Sequence of chain 1.A:
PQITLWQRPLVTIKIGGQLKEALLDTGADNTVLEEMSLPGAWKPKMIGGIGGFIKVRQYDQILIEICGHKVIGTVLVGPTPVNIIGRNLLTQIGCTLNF

Binding-site contacts:
Ligand atom C18 contacts residue ASP25 of chain 1.B at 3.6 Å.
Ligand atom O21 contacts residue ASP25 of chain 1.A at 2.7 Å (salt-bridge).
Ligand atom C9 contacts residue GLY48 of chain 1.B at 3.6 Å.
Ligand atom C15 contacts residue ILE50 of chain 1.A at 3.4 Å (hydrophobic).
Ligand atom C19 contacts residue ASP25 of chain 1.B at 3.6 Å.
Ligand atom C15 contacts residue GLY48 of chain 1.B at 3.8 Å.
Ligand atom N7 contacts residue GLY27 of chain 1.B at 3.7 Å.
Ligand atom C33 contacts residue ASP29 of chain 1.A at 3.7 Å.
Ligand atom C14 contacts residue ILE50 of chain 1.A at 3.6 Å (hydrophobic).
Ligand atom C6 contacts residue ILE84 of chain 1.A at 3.7 Å (hydrophobic).
Ligand atom C16 contacts residue VAL32 of chain 1.B at 3.7 Å (hydrophobic).
Ligand atom O21 contacts residue ASP25 of chain 1.B at 2.8 Å (salt-bridge).
Ligand atom C4 contacts residue ILE50 of chain 1.B at 3.5 Å (hydrophobic).
Ligand atom O17 contacts residue GLY49 of chain 1.B at 3.8 Å.
Ligand atom C34 contacts residue ALA28 of chain 1.A at 3.8 Å (hydrophobic).
Ligand atom C10 contacts residue GLY27 of chain 1.B at 3.4 Å.
Ligand atom C5 contacts residue ILE50 of chain 1.B at 3.7 Å (hydrophobic).
Ligand atom C33 contacts residue ASN30 of chain 1.A at 3.5 Å.
Ligand atom O38 contacts residue ASN30 of chain 1.A at 2.7 Å (h-bond).
Ligand atom C10 contacts residue ASP25 of chain 1.A at 3.6 Å.
Ligand atom C32 contacts residue ASN30 of chain 1.A at 3.5 Å.
Ligand atom O25 contacts residue GLY49 of chain 1.A at 3.6 Å.
Ligand atom C82 contacts residue GLY27 of chain 1.A at 3.6 Å.
Ligand atom O21 contacts residue GLY27 of chain 1.A at 3.5 Å.
Ligand atom C1 contacts residue ILE84 of chain 1.A at 3.7 Å (hydrophobic).
Ligand atom C9 contacts residue GLY49 of chain 1.B at 3.7 Å.
Ligand atom C80 contacts residue VAL82 of chain 1.B at 3.8 Å (hydrophobic).
Ligand atom C32 contacts residue ASP29 of chain 1.A at 3.6 Å.
Ligand atom C15 contacts residue ILE47 of chain 1.B at 3.6 Å (hydrophobic).
Ligand atom C8 contacts residue GLY27 of chain 1.B at 3.6 Å.
Ligand atom C5 contacts residue PRO81 of chain 1.A at 3.8 Å (hydrophobic).
Ligand atom C4 contacts residue GLY49 of chain 1.B at 3.6 Å.
Ligand atom N22 contacts residue GLY27 of chain 1.A at 3.5 Å (h-bond).
Ligand atom C23 contacts residue ASP25 of chain 1.B at 3.1 Å.
Ligand atom C81 contacts residue GLY27 of chain 1.A at 3.8 Å.
Ligand atom C18 contacts residue GLY27 of chain 1.B at 3.4 Å.
Ligand atom C5 contacts residue THR80 of chain 1.A at 3.5 Å.
Ligand atom C19 contacts residue ASP25 of chain 1.A at 3.2 Å.
Ligand atom C39 contacts residue ALA28 of chain 1.A at 3.7 Å (hydrophobic).
Ligand atom C4 contacts residue PRO81 of chain 1.A at 3.5 Å (hydrophobic).

Sequence of chain 1.B:
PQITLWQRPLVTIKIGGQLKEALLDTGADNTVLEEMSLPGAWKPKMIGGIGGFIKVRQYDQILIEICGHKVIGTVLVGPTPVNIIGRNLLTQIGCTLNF

The small molecule below binds the protein below.
Small molecule (SMILES): Cc1c(O)cccc1C(=O)N[C@@H](CSc1ccccc1)[C@H](O)CN1C[C@H]2CCCC[C@H]2C[C@H]1C(=O)NC(C)(C)C